Sequence of chain 1.A:
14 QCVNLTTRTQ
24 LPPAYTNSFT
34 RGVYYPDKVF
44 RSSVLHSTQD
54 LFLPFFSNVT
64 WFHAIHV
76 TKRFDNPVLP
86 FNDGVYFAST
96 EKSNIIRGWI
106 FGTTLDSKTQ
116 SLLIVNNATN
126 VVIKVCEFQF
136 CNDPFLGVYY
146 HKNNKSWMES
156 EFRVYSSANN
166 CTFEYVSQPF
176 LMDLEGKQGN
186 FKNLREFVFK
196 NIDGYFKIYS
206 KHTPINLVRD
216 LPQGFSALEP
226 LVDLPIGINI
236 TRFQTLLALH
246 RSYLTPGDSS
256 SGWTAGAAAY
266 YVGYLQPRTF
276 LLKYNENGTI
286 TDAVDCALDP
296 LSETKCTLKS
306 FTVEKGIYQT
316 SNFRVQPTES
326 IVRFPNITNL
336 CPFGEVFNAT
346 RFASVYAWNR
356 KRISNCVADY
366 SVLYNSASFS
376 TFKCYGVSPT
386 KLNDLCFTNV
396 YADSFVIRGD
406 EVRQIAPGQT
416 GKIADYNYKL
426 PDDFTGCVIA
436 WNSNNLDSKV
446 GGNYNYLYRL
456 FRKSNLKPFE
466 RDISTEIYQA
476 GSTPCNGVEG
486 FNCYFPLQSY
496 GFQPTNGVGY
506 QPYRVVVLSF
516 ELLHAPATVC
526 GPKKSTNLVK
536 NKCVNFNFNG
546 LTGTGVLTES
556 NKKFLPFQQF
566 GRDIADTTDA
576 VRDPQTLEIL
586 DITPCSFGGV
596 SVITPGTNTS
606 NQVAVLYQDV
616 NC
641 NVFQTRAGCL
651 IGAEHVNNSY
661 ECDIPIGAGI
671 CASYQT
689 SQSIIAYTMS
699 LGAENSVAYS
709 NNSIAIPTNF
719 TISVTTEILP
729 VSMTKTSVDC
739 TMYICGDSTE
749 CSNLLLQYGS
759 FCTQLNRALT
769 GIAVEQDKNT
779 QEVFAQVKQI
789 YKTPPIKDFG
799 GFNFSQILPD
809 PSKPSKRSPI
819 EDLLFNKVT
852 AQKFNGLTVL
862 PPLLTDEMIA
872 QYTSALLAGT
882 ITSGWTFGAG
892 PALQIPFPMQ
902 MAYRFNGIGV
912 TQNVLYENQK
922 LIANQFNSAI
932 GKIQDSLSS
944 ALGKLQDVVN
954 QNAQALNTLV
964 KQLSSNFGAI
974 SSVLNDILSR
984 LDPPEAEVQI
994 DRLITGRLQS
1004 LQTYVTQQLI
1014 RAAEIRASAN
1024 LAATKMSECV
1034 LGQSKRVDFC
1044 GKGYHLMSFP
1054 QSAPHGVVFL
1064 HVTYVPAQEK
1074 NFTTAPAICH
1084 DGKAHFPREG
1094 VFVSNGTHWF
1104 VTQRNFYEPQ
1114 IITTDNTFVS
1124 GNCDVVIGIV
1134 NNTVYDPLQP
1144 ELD

Binding-site contacts:
Ligand atom C1 contacts residue GLN804 of chain 1.A at 4.4 Å.
Ligand atom C1 contacts residue ASN801 of chain 1.A at 1.4 Å.
Ligand atom C2 contacts residue ASN801 of chain 1.A at 2.5 Å.
Ligand atom C4 contacts residue ASN801 of chain 1.A at 4.2 Å.
Ligand atom C5 contacts residue GLN804 of chain 1.A at 3.4 Å.
Ligand atom C5 contacts residue SER803 of chain 1.A at 4.0 Å.
Ligand atom O6 contacts residue GLN804 of chain 1.A at 2.8 Å (h-bond).
Ligand atom C3 contacts residue ASN801 of chain 1.A at 3.8 Å.
Ligand atom C5 contacts residue ASN801 of chain 1.A at 3.7 Å.
Ligand atom C2 contacts residue SER803 of chain 1.A at 4.3 Å.
Ligand atom O5 contacts residue SER803 of chain 1.A at 3.9 Å.
Ligand atom C7 contacts residue ASN801 of chain 1.A at 3.4 Å.
Ligand atom C8 contacts residue ASN801 of chain 1.A at 4.4 Å.
Ligand atom O5 contacts residue ASN801 of chain 1.A at 2.4 Å (h-bond).
Ligand atom C6 contacts residue GLN804 of chain 1.A at 3.3 Å.
Ligand atom O7 contacts residue ASN801 of chain 1.A at 3.6 Å (h-bond).
Ligand atom O5 contacts residue GLN804 of chain 1.A at 3.7 Å.
Ligand atom C1 contacts residue SER803 of chain 1.A at 3.4 Å.
Ligand atom N2 contacts residue ASN801 of chain 1.A at 2.9 Å (h-bond).

The small molecule below binds the protein below.
Small molecule (SMILES): CC(=O)N[C@H]1[C@H](O[C@H]2[C@H](O)[C@@H](NC(C)=O)CO[C@@H]2CO)O[C@H](CO)[C@@H](O)[C@@H]1O